The protein below binds the small molecule below.
Small molecule (SMILES): Oc1cccc(O)c1O

Sequence of chain 1.U:
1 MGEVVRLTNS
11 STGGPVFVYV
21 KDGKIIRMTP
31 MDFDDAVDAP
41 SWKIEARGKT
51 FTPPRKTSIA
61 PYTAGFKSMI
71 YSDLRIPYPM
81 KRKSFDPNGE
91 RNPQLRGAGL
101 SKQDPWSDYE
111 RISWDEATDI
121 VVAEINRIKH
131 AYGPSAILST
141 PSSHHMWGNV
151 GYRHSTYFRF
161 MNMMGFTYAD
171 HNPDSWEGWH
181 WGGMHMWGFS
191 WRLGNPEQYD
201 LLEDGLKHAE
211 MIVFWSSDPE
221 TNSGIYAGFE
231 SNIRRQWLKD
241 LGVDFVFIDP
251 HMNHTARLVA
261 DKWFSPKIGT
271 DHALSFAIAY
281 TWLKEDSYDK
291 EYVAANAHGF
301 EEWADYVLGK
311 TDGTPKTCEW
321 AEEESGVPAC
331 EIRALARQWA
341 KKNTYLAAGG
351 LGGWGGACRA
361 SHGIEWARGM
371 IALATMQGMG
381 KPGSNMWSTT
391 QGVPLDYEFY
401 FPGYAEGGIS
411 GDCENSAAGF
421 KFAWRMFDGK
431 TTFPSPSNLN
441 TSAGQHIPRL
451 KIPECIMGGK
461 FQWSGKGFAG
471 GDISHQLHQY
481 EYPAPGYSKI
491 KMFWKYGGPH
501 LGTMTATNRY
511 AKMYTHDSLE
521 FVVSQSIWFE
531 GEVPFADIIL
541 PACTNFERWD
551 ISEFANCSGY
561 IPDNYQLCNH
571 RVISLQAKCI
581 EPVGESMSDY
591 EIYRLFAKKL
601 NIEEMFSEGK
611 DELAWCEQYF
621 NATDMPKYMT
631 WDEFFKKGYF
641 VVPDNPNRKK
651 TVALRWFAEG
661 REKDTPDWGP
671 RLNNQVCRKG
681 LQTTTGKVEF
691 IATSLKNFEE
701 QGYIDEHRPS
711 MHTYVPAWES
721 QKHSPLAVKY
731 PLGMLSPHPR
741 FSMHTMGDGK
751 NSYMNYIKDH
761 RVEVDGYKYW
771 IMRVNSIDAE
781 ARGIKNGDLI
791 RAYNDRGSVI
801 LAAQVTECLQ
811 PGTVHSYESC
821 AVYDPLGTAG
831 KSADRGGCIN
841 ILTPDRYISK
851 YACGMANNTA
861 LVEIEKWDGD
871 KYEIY

Binding-site contacts:
Ligand atom C1 contacts residue TRP176 of chain 1.U at 3.5 Å (hydrophobic).
Ligand atom C6 contacts residue SER175 of chain 1.U at 3.8 Å.
Ligand atom C3 contacts residue ARG153 of chain 1.U at 4.0 Å.
Ligand atom C4 contacts residue HIS144 of chain 1.U at 4.1 Å.
Ligand atom O2 contacts residue ASP174 of chain 1.U at 2.9 Å (salt-bridge).
Ligand atom C6 contacts residue HIS144 of chain 1.U at 3.6 Å.
Ligand atom C2 contacts residue HIS144 of chain 1.U at 3.7 Å.
Ligand atom O1 contacts residue HIS144 of chain 1.U at 2.5 Å (h-bond).
Ligand atom O2 contacts residue HIS144 of chain 1.U at 4.1 Å.
Ligand atom C6 contacts residue TRP354 of chain 1.U at 3.8 Å (hydrophobic).
Ligand atom O1 contacts residue MGD1 of chain 1.KD at 3.3 Å (h-bond).
Ligand atom O1 contacts residue SER175 of chain 1.U at 2.4 Å (h-bond).
Ligand atom O3 contacts residue ARG153 of chain 1.U at 2.7 Å (salt-bridge).
Ligand atom O3 contacts residue SER143 of chain 1.U at 3.9 Å.
Ligand atom C6 contacts residue TRP176 of chain 1.U at 3.7 Å (hydrophobic).
Ligand atom C3 contacts residue PHE468 of chain 1.U at 4.1 Å (hydrophobic).
Ligand atom C1 contacts residue ASP174 of chain 1.U at 4.1 Å.
Ligand atom C5 contacts residue CYS557 of chain 1.U at 3.9 Å (hydrophobic).
Ligand atom C5 contacts residue HIS144 of chain 1.U at 3.9 Å.
Ligand atom C2 contacts residue SER175 of chain 1.U at 3.7 Å.
Ligand atom C2 contacts residue TRP176 of chain 1.U at 3.7 Å (hydrophobic).
Ligand atom C6 contacts residue ILE225 of chain 1.U at 4.0 Å (hydrophobic).
Ligand atom O1 contacts residue 4MO1 of chain 1.MD at 2.5 Å.
Ligand atom O2 contacts residue MGD1 of chain 1.KD at 4.0 Å.
Ligand atom C5 contacts residue TYR404 of chain 1.U at 3.3 Å (hydrophobic).
Ligand atom C5 contacts residue TRP176 of chain 1.U at 4.0 Å (hydrophobic).
Ligand atom C3 contacts residue HIS144 of chain 1.U at 4.1 Å.
Ligand atom C1 contacts residue HIS144 of chain 1.U at 3.5 Å.
Ligand atom C4 contacts residue TYR404 of chain 1.U at 3.3 Å (hydrophobic).
Ligand atom O1 contacts residue ASP174 of chain 1.U at 3.8 Å.
Ligand atom O2 contacts residue PHE468 of chain 1.U at 3.7 Å.
Ligand atom O2 contacts residue SER175 of chain 1.U at 3.8 Å.
Ligand atom C1 contacts residue 4MO1 of chain 1.MD at 3.5 Å.
Ligand atom O3 contacts residue PHE468 of chain 1.U at 3.8 Å.
Ligand atom C2 contacts residue ASP174 of chain 1.U at 3.9 Å.
Ligand atom O1 contacts residue MGD1 of chain 1.LD at 3.3 Å (h-bond).
Ligand atom O2 contacts residue TRP176 of chain 1.U at 4.0 Å.
Ligand atom C1 contacts residue SER175 of chain 1.U at 2.8 Å.
Ligand atom O2 contacts residue SER143 of chain 1.U at 3.0 Å (h-bond).
Ligand atom C3 contacts residue TRP176 of chain 1.U at 4.0 Å (hydrophobic).